Binding-site contacts:
Ligand atom C7 contacts residue ASN28 of chain 1.M at 3.8 Å.
Ligand atom C4 contacts residue ASN28 of chain 1.M at 4.2 Å.
Ligand atom O5 contacts residue ASN28 of chain 1.M at 2.4 Å (h-bond).
Ligand atom N2 contacts residue ASN28 of chain 1.M at 2.9 Å (h-bond).
Ligand atom C1 contacts residue ASN28 of chain 1.M at 1.4 Å.
Ligand atom C3 contacts residue ASN28 of chain 1.M at 3.8 Å.
Ligand atom C2 contacts residue ASN28 of chain 1.M at 2.5 Å.
Ligand atom C5 contacts residue ASN28 of chain 1.M at 3.7 Å.
Ligand atom O7 contacts residue ASN28 of chain 1.M at 4.3 Å.

The small molecule below binds the protein below.
Small molecule (SMILES): CC(=O)N[C@@H]1[C@@H](O)[C@H](O)[C@@H](CO)O[C@H]1O

Sequence of chain 1.M:
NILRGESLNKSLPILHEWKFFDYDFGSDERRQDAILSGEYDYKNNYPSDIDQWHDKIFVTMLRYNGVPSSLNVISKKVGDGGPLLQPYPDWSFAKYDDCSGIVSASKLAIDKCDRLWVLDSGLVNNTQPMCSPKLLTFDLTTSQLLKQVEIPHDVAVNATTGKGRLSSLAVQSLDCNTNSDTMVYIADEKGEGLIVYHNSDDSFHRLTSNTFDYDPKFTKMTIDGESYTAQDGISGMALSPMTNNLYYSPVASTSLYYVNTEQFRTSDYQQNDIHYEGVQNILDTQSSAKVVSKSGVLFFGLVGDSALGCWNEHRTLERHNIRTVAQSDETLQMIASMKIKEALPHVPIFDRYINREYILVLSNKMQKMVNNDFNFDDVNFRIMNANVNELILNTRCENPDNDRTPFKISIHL